Binding-site contacts:
Ligand atom C1 contacts residue ASN59 of chain 1.A at 1.4 Å.
Ligand atom C2 contacts residue ASN59 of chain 1.A at 2.5 Å.
Ligand atom C7 contacts residue ASN59 of chain 1.A at 3.6 Å.
Ligand atom C8 contacts residue ASN59 of chain 1.A at 4.1 Å.
Ligand atom O5 contacts residue SER61 of chain 1.A at 3.7 Å.
Ligand atom O6 contacts residue THR62 of chain 1.A at 4.2 Å.
Ligand atom N2 contacts residue ASN59 of chain 1.A at 2.9 Å (h-bond).
Ligand atom C5 contacts residue SER61 of chain 1.A at 4.0 Å.
Ligand atom O7 contacts residue ASN59 of chain 1.A at 4.4 Å.
Ligand atom C5 contacts residue ASN59 of chain 1.A at 3.8 Å.
Ligand atom C3 contacts residue ASN59 of chain 1.A at 3.8 Å.
Ligand atom C1 contacts residue SER61 of chain 1.A at 3.5 Å.
Ligand atom O5 contacts residue ASN59 of chain 1.A at 2.5 Å (h-bond).
Ligand atom C4 contacts residue ASN59 of chain 1.A at 4.3 Å.

The protein below binds the small molecule below.
Small molecule (SMILES): CC(=O)N[C@@H]1[C@@H](O)[C@H](O)[C@@H](CO)O[C@H]1O

Sequence of chain 1.A:
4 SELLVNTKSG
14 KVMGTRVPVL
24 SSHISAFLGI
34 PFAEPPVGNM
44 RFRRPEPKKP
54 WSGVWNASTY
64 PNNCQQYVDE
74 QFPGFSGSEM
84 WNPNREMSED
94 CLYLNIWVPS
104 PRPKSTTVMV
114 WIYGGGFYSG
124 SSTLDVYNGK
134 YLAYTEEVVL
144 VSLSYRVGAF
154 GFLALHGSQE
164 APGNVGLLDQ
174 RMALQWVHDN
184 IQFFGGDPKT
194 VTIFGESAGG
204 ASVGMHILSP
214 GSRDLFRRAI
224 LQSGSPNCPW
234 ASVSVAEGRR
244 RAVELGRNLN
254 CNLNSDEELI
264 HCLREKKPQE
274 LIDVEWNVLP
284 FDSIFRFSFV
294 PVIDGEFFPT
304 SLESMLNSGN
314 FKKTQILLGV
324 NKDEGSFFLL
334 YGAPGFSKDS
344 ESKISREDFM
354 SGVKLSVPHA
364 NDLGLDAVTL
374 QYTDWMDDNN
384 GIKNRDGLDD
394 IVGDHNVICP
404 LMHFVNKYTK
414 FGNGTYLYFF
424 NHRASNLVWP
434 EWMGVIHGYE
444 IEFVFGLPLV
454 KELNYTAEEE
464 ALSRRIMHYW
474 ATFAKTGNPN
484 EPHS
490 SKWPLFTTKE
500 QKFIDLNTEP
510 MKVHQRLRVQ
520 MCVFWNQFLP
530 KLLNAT